Sequence of chain 2.M:
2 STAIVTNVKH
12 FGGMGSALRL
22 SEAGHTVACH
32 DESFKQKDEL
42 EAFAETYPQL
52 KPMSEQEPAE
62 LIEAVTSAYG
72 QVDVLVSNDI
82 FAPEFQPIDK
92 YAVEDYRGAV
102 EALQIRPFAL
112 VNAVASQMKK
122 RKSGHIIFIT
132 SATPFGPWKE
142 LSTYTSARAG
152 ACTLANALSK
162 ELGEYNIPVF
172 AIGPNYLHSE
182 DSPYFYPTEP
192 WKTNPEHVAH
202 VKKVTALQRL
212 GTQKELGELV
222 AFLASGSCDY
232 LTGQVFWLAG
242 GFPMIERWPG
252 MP

Sequence of chain 1.M:
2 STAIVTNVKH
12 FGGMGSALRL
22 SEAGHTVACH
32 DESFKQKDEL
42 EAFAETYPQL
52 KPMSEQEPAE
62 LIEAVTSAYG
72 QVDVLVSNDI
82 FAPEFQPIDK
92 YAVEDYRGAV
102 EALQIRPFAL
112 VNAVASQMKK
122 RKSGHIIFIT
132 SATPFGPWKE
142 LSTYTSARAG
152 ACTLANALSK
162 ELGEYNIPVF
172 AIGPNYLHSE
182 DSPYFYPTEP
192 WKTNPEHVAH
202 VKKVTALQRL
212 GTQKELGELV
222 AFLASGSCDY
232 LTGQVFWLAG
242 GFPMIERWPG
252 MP

This protein binds this small molecule.
Small molecule (SMILES): O=[N+]([O-])c1ccc([C@H]2CO2)cc1

Binding-site contacts:
Ligand atom C1 contacts residue TRP249 of chain 1.M at 3.9 Å (hydrophobic).
Ligand atom C4 contacts residue PHE186 of chain 2.M at 4.0 Å (hydrophobic).
Ligand atom O3 contacts residue PRO175 of chain 2.M at 3.6 Å.
Ligand atom C5 contacts residue TRP249 of chain 1.M at 3.8 Å (hydrophobic).
Ligand atom C3 contacts residue PHE186 of chain 2.M at 3.5 Å (hydrophobic).
Ligand atom C6 contacts residue TRP249 of chain 1.M at 3.2 Å (hydrophobic).
Ligand atom C4 contacts residue TYR145 of chain 2.M at 3.9 Å (hydrophobic).
Ligand atom C8 contacts residue SER132 of chain 2.M at 2.9 Å.
Ligand atom C7 contacts residue TYR145 of chain 2.M at 4.1 Å (hydrophobic).
Ligand atom C6 contacts residue TRP139 of chain 2.M at 3.3 Å (hydrophobic).
Ligand atom C8 contacts residue PRO175 of chain 2.M at 3.2 Å (hydrophobic).
Ligand atom O2 contacts residue LEU142 of chain 2.M at 4.2 Å.
Ligand atom O3 contacts residue PHE12 of chain 2.M at 3.6 Å.
Ligand atom N1 contacts residue TRP249 of chain 1.M at 3.6 Å.
Ligand atom C4 contacts residue ASN176 of chain 2.M at 4.0 Å.
Ligand atom C1 contacts residue TRP139 of chain 2.M at 4.3 Å (hydrophobic).
Ligand atom N1 contacts residue PHE86 of chain 2.M at 4.1 Å.
Ligand atom O2 contacts residue PHE86 of chain 2.M at 3.0 Å.
Ligand atom C7 contacts residue PRO175 of chain 2.M at 3.8 Å (hydrophobic).
Ligand atom C5 contacts residue ASN176 of chain 2.M at 3.6 Å.
Ligand atom C7 contacts residue SER132 of chain 2.M at 4.0 Å.
Ligand atom C5 contacts residue TRP139 of chain 2.M at 3.5 Å (hydrophobic).
Ligand atom O3 contacts residue PHE186 of chain 2.M at 3.6 Å.
Ligand atom C8 contacts residue ASN176 of chain 2.M at 4.3 Å.
Ligand atom C8 contacts residue PHE12 of chain 2.M at 4.3 Å (hydrophobic).
Ligand atom C5 contacts residue TYR187 of chain 2.M at 3.5 Å (hydrophobic).
Ligand atom N1 contacts residue LEU142 of chain 2.M at 4.2 Å.
Ligand atom C2 contacts residue PHE186 of chain 2.M at 3.2 Å (hydrophobic).
Ligand atom C2 contacts residue TYR145 of chain 2.M at 3.5 Å (hydrophobic).
Ligand atom C3 contacts residue TYR145 of chain 2.M at 2.9 Å (hydrophobic).
Ligand atom O1 contacts residue PRO84 of chain 2.M at 3.0 Å.
Ligand atom N1 contacts residue PRO84 of chain 2.M at 4.1 Å.
Ligand atom C8 contacts residue TYR145 of chain 2.M at 3.4 Å (hydrophobic).
Ligand atom O3 contacts residue TYR145 of chain 2.M at 3.9 Å.
Ligand atom C7 contacts residue TYR187 of chain 2.M at 4.2 Å (hydrophobic).
Ligand atom C4 contacts residue TYR187 of chain 2.M at 4.3 Å (hydrophobic).
Ligand atom C1 contacts residue PHE186 of chain 2.M at 4.0 Å (hydrophobic).
Ligand atom C7 contacts residue ASN176 of chain 2.M at 3.4 Å.
Ligand atom O2 contacts residue TRP249 of chain 1.M at 3.0 Å.
Ligand atom C6 contacts residue TYR187 of chain 2.M at 4.1 Å (hydrophobic).